The protein below binds the small molecule below.
Small molecule (SMILES): O=S(=O)(O)C[C@H](O)[C@@H](O)[C@@H](O)CCO

Binding-site contacts:
Ligand atom C3 contacts residue ASP6 of chain 1.J at 3.2 Å.
Ligand atom C12 contacts residue HIS31 of chain 1.J at 3.7 Å.
Ligand atom O1 contacts residue THR27 of chain 1.J at 3.8 Å.
Ligand atom O1 contacts residue HIS31 of chain 1.J at 3.9 Å.
Ligand atom O14 contacts residue TRP138 of chain 1.J at 3.2 Å (h-bond).
Ligand atom O8 contacts residue LYS89 of chain 1.J at 2.7 Å (salt-bridge).
Ligand atom O8 contacts residue ASN111 of chain 1.J at 3.0 Å (h-bond).
Ligand atom C3 contacts residue ASN28 of chain 1.J at 3.6 Å.
Ligand atom S13 contacts residue ARG30 of chain 1.J at 3.5 Å (salt-bridge).
Ligand atom C2 contacts residue PHE135 of chain 1.J at 3.5 Å (hydrophobic).
Ligand atom O1 contacts residue THR26 of chain 1.J at 3.1 Å (h-bond).
Ligand atom C5 contacts residue LYS89 of chain 1.J at 2.2 Å.
Ligand atom C1 contacts residue LYS89 of chain 1.J at 2.5 Å.
Ligand atom O6 contacts residue ASN28 of chain 1.J at 2.4 Å (h-bond).
Ligand atom S13 contacts residue ASN28 of chain 1.J at 3.9 Å.
Ligand atom O7 contacts residue ASP6 of chain 1.J at 2.5 Å (salt-bridge).
Ligand atom O2 contacts residue ARG30 of chain 1.J at 3.0 Å (salt-bridge).
Ligand atom O15 contacts residue ARG172 of chain 1.J at 3.0 Å (salt-bridge).
Ligand atom O14 contacts residue ARG172 of chain 1.J at 2.6 Å (salt-bridge).
Ligand atom O6 contacts residue PHE211 of chain 1.I at 3.7 Å.
Ligand atom C1 contacts residue ASP6 of chain 1.J at 3.7 Å.
Ligand atom O7 contacts residue ALA170 of chain 1.J at 3.3 Å (h-bond).
Ligand atom O15 contacts residue ARG30 of chain 1.J at 3.1 Å (salt-bridge).
Ligand atom O7 contacts residue ALA169 of chain 1.J at 3.5 Å.
Ligand atom C12 contacts residue ASP6 of chain 1.J at 3.0 Å.
Ligand atom O2 contacts residue HIS31 of chain 1.J at 3.8 Å.
Ligand atom O1 contacts residue ASP6 of chain 1.J at 2.5 Å (salt-bridge).
Ligand atom C4 contacts residue LYS89 of chain 1.J at 1.3 Å.
Ligand atom O1 contacts residue ASN28 of chain 1.J at 3.7 Å.
Ligand atom O8 contacts residue SER133 of chain 1.J at 2.7 Å (h-bond).
Ligand atom S13 contacts residue ARG172 of chain 1.J at 3.3 Å (salt-bridge).
Ligand atom C5 contacts residue SER133 of chain 1.J at 3.5 Å.
Ligand atom C1 contacts residue ASN28 of chain 1.J at 3.4 Å.
Ligand atom O2 contacts residue ASN28 of chain 1.J at 2.9 Å (h-bond).
Ligand atom O6 contacts residue PHE135 of chain 1.J at 3.4 Å.
Ligand atom O7 contacts residue THR189 of chain 1.J at 3.8 Å.
Ligand atom C2 contacts residue ASN28 of chain 1.J at 3.2 Å.
Ligand atom C5 contacts residue THR113 of chain 1.J at 3.3 Å.
Ligand atom O1 contacts residue LYS89 of chain 1.J at 3.0 Å (salt-bridge).
Ligand atom C12 contacts residue ASN28 of chain 1.J at 3.6 Å.

Sequence of chain 1.J:
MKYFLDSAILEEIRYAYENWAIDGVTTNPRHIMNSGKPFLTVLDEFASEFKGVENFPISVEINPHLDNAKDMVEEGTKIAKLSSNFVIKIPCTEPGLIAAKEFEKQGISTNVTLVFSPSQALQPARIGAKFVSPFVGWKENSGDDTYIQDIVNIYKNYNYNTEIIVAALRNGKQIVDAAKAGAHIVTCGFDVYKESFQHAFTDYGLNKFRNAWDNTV

Sequence of chain 1.I:
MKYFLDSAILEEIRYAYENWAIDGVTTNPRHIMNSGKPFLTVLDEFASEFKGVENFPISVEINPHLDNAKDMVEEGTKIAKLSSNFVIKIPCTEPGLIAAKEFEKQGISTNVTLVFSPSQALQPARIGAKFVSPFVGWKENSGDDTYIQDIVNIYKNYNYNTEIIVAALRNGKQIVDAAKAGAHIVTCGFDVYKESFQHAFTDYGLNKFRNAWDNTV